Binding-site contacts:
Ligand atom NAB contacts residue TRP40 of chain 1.A at 3.7 Å.
Ligand atom CAP contacts residue LEU51 of chain 1.A at 3.8 Å (hydrophobic).
Ligand atom CAU contacts residue PRO41 of chain 1.A at 3.8 Å (hydrophobic).
Ligand atom CAD contacts residue LEU51 of chain 1.A at 4.0 Å (hydrophobic).
Ligand atom CAO contacts residue PRO41 of chain 1.A at 3.8 Å (hydrophobic).
Ligand atom NAM contacts residue CYS95 of chain 1.A at 3.9 Å.
Ligand atom CAN contacts residue ILE105 of chain 1.A at 4.0 Å (hydrophobic).
Ligand atom OAS contacts residue TRP40 of chain 1.A at 3.7 Å.
Ligand atom CAL contacts residue ILE105 of chain 1.A at 3.8 Å (hydrophobic).
Ligand atom CAH contacts residue VAL46 of chain 1.A at 4.1 Å (hydrophobic).
Ligand atom CAC contacts residue PRO41 of chain 1.A at 4.0 Å (hydrophobic).
Ligand atom CAC contacts residue LEU51 of chain 1.A at 3.8 Å (hydrophobic).
Ligand atom CAH contacts residue ILE105 of chain 1.A at 3.8 Å (hydrophobic).
Ligand atom CAV contacts residue MET108 of chain 1.A at 3.7 Å (hydrophobic).
Ligand atom CAK contacts residue ASN99 of chain 1.A at 3.6 Å.
Ligand atom CAL contacts residue VAL46 of chain 1.A at 3.9 Å (hydrophobic).
Ligand atom CAP contacts residue PRO41 of chain 1.A at 3.6 Å (hydrophobic).
Ligand atom CAN contacts residue PHE42 of chain 1.A at 3.3 Å (hydrophobic).
Ligand atom NAM contacts residue ILE105 of chain 1.A at 4.1 Å.
Ligand atom CAV contacts residue PRO41 of chain 1.A at 4.2 Å (hydrophobic).
Ligand atom CAK contacts residue LEU53 of chain 1.A at 3.6 Å (hydrophobic).
Ligand atom CAN contacts residue PRO41 of chain 1.A at 3.6 Å (hydrophobic).
Ligand atom NAM contacts residue ASN99 of chain 1.A at 3.6 Å.
Ligand atom NAQ contacts residue LEU51 of chain 1.A at 4.1 Å.
Ligand atom CAA contacts residue LEU51 of chain 1.A at 3.7 Å (hydrophobic).
Ligand atom OAJ contacts residue ASN99 of chain 1.A at 2.9 Å (h-bond).
Ligand atom CAI contacts residue ASN99 of chain 1.A at 3.8 Å.
Ligand atom CAU contacts residue TRP40 of chain 1.A at 3.6 Å (hydrophobic).
Ligand atom NAB contacts residue LEU51 of chain 1.A at 3.7 Å.
Ligand atom CAG contacts residue ILE105 of chain 1.A at 4.1 Å (hydrophobic).
Ligand atom CAV contacts residue TRP40 of chain 1.A at 4.1 Å (hydrophobic).
Ligand atom CAV contacts residue ILE105 of chain 1.A at 3.9 Å (hydrophobic).
Ligand atom CAA contacts residue TRP40 of chain 1.A at 3.8 Å (hydrophobic).
Ligand atom CAG contacts residue LEU51 of chain 1.A at 4.1 Å (hydrophobic).
Ligand atom CAF contacts residue ILE105 of chain 1.A at 3.9 Å (hydrophobic).
Ligand atom OAJ contacts residue TYR56 of chain 1.A at 4.1 Å.
Ligand atom NAM contacts residue VAL46 of chain 1.A at 4.2 Å.
Ligand atom CAO contacts residue LEU51 of chain 1.A at 3.6 Å (hydrophobic).
Ligand atom OAS contacts residue LEU51 of chain 1.A at 4.0 Å.
Ligand atom CAU contacts residue ILE105 of chain 1.A at 3.7 Å (hydrophobic).

This protein binds this small molecule.
Small molecule (SMILES): Cc1noc(C)c1-c1ccc2c(c1)[C@H](OCCO)N(C)C(=O)N2

Sequence of chain 1.A:
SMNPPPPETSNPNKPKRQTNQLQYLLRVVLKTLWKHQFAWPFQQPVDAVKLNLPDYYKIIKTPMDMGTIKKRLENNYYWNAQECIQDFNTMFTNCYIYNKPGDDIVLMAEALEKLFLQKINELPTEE